Sequence of chain 1.A:
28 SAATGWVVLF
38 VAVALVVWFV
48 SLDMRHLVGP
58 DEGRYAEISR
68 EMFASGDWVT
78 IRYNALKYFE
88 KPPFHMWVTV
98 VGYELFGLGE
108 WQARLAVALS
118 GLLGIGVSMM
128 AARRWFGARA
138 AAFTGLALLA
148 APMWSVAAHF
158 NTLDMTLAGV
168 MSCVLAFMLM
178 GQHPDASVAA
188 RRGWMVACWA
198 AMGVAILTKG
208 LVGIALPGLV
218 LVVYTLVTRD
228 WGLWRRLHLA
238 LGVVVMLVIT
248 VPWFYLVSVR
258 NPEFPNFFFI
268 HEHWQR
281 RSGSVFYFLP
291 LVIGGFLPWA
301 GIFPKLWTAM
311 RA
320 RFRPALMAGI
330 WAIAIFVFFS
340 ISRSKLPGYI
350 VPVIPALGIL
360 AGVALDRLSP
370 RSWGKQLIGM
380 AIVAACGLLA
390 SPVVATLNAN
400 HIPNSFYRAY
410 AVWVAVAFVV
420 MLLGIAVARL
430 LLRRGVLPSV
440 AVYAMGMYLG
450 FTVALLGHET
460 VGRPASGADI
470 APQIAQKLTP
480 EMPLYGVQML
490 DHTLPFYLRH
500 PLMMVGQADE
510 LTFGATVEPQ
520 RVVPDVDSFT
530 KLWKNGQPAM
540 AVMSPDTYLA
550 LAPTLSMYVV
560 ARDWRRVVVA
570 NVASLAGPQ

Binding-site contacts:
Ligand atom C28 contacts residue CYS195 of chain 1.A at 3.9 Å (hydrophobic).
Ligand atom C23 contacts residue MET175 of chain 1.A at 3.5 Å (hydrophobic).
Ligand atom C27 contacts residue LEU218 of chain 1.A at 4.2 Å (hydrophobic).
Ligand atom C21 contacts residue LEU218 of chain 1.A at 4.3 Å (hydrophobic).
Ligand atom C21 contacts residue TRP330 of chain 1.A at 3.8 Å (hydrophobic).
Ligand atom C21 contacts residue VAL217 of chain 1.A at 3.6 Å (hydrophobic).
Ligand atom C23 contacts residue VAL171 of chain 1.A at 3.7 Å (hydrophobic).
Ligand atom C21 contacts residue MET326 of chain 1.A at 3.5 Å (hydrophobic).
Ligand atom C31 contacts residue TRP231 of chain 1.A at 4.3 Å (hydrophobic).
Ligand atom C30 contacts residue LEU218 of chain 1.A at 4.0 Å (hydrophobic).
Ligand atom C32 contacts residue GLY215 of chain 1.A at 4.2 Å.
Ligand atom C30 contacts residue GLY215 of chain 1.A at 3.9 Å.
Ligand atom C29 contacts residue MET199 of chain 1.A at 3.8 Å (hydrophobic).
Ligand atom C29 contacts residue LEU218 of chain 1.A at 3.9 Å (hydrophobic).
Ligand atom C26 contacts residue PRO214 of chain 1.A at 3.6 Å (hydrophobic).
Ligand atom C23 contacts residue LEU172 of chain 1.A at 3.8 Å (hydrophobic).
Ligand atom C29 contacts residue TRP196 of chain 1.A at 3.7 Å (hydrophobic).
Ligand atom C21 contacts residue PRO214 of chain 1.A at 4.1 Å (hydrophobic).
Ligand atom C25 contacts residue MET175 of chain 1.A at 4.3 Å (hydrophobic).
Ligand atom C27 contacts residue MET199 of chain 1.A at 3.5 Å (hydrophobic).
Ligand atom C28 contacts residue MET199 of chain 1.A at 3.9 Å (hydrophobic).
Ligand atom C31 contacts residue LEU218 of chain 1.A at 3.7 Å (hydrophobic).
Ligand atom C22 contacts residue TRP330 of chain 1.A at 3.9 Å (hydrophobic).
Ligand atom C33 contacts residue TRP196 of chain 1.A at 3.5 Å (hydrophobic).
Ligand atom C30 contacts residue MET199 of chain 1.A at 4.1 Å (hydrophobic).
Ligand atom C25 contacts residue PRO214 of chain 1.A at 4.3 Å (hydrophobic).
Ligand atom C24 contacts residue MET175 of chain 1.A at 4.3 Å (hydrophobic).
Ligand atom C25 contacts residue VAL171 of chain 1.A at 4.3 Å (hydrophobic).
Ligand atom C33 contacts residue ILE211 of chain 1.A at 3.8 Å (hydrophobic).
Ligand atom C28 contacts residue LEU234 of chain 1.A at 4.1 Å (hydrophobic).
Ligand atom C34 contacts residue ILE211 of chain 1.A at 4.1 Å (hydrophobic).
Ligand atom C31 contacts residue GLY215 of chain 1.A at 3.9 Å.
Ligand atom C22 contacts residue MET175 of chain 1.A at 4.0 Å (hydrophobic).
Ligand atom C25 contacts residue CYS195 of chain 1.A at 3.8 Å (hydrophobic).
Ligand atom C23 contacts residue TRP330 of chain 1.A at 3.5 Å (hydrophobic).
Ligand atom C28 contacts residue TRP196 of chain 1.A at 3.9 Å (hydrophobic).
Ligand atom C24 contacts residue LEU218 of chain 1.A at 4.3 Å (hydrophobic).
Ligand atom C24 contacts residue PRO214 of chain 1.A at 4.1 Å (hydrophobic).
Ligand atom C34 contacts residue GLY215 of chain 1.A at 3.6 Å.
Ligand atom C26 contacts residue MET199 of chain 1.A at 3.6 Å (hydrophobic).

The small molecule below binds the protein below.
Small molecule (SMILES): CC(C)=CCC/C(C)=C/CC/C(C)=C\CC/C(C)=C\CC/C(C)=C\CC/C(C)=C\CC/C(C)=C\CC/C(C)=C\CC/C(C)=C\CC/C(C)=C\COP(=O)(O)O